A small-molecule ligand and the protein it binds are described below.
Small molecule (SMILES): O=P(O)(O)CCO

Sequence of chain 1.D:
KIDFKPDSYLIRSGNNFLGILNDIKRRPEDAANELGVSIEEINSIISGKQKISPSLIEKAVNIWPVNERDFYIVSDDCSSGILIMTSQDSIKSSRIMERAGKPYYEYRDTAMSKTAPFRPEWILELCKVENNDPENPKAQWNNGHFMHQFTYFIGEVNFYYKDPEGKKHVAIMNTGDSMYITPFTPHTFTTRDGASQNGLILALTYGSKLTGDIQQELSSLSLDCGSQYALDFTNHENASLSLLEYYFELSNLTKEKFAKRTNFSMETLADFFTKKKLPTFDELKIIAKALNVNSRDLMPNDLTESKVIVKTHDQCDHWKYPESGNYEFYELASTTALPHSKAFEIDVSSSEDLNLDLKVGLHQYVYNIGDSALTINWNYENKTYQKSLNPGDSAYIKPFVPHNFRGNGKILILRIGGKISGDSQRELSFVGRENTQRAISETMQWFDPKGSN

Binding-site contacts:
Ligand atom P contacts residue ASN145 of chain 1.D at 3.5 Å.
Ligand atom O4 contacts residue FE1 of chain 1.R at 2.1 Å.
Ligand atom CA contacts residue ASN145 of chain 1.D at 4.3 Å.
Ligand atom CA contacts residue HIS190 of chain 1.D at 4.1 Å.
Ligand atom O3 contacts residue TYR110 of chain 1.D at 2.7 Å (h-bond).
Ligand atom P contacts residue ARG102 of chain 1.D at 4.1 Å.
Ligand atom O4 contacts residue PHE192 of chain 1.D at 3.5 Å.
Ligand atom O3 contacts residue LYS28 of chain 1.C at 2.9 Å (salt-bridge).
Ligand atom CB contacts residue GLN152 of chain 1.D at 4.1 Å.
Ligand atom P contacts residue TYR110 of chain 1.D at 3.8 Å.
Ligand atom CB contacts residue FE1 of chain 1.R at 3.2 Å.
Ligand atom CA contacts residue TYR108 of chain 1.D at 3.6 Å (hydrophobic).
Ligand atom O4 contacts residue HIS190 of chain 1.D at 3.3 Å (h-bond).
Ligand atom O2 contacts residue TYR110 of chain 1.D at 4.0 Å.
Ligand atom O1 contacts residue LYS28 of chain 1.C at 3.1 Å (salt-bridge).
Ligand atom O2 contacts residue TYR108 of chain 1.D at 4.0 Å.
Ligand atom CB contacts residue ILE126 of chain 1.D at 3.6 Å (hydrophobic).
Ligand atom O1 contacts residue TRP449 of chain 1.C at 4.0 Å.
Ligand atom O1 contacts residue HIS148 of chain 1.D at 2.9 Å (h-bond).
Ligand atom CB contacts residue PHE192 of chain 1.D at 3.6 Å (hydrophobic).
Ligand atom P contacts residue LYS28 of chain 1.C at 3.6 Å.
Ligand atom O4 contacts residue ALA206 of chain 1.D at 4.2 Å.
Ligand atom O1 contacts residue ASN145 of chain 1.D at 3.0 Å (h-bond).
Ligand atom O3 contacts residue ARG102 of chain 1.D at 4.3 Å.
Ligand atom O4 contacts residue GLN152 of chain 1.D at 2.9 Å (h-bond).
Ligand atom O1 contacts residue GLN152 of chain 1.D at 4.2 Å.
Ligand atom CB contacts residue ILE204 of chain 1.D at 4.1 Å (hydrophobic).
Ligand atom O1 contacts residue FE1 of chain 1.R at 2.0 Å.
Ligand atom O2 contacts residue ARG102 of chain 1.D at 2.8 Å (salt-bridge).
Ligand atom P contacts residue TRP449 of chain 1.C at 3.9 Å.
Ligand atom O1 contacts residue HIS190 of chain 1.D at 3.1 Å (h-bond).
Ligand atom P contacts residue HIS190 of chain 1.D at 4.2 Å.
Ligand atom CA contacts residue PHE192 of chain 1.D at 3.8 Å (hydrophobic).
Ligand atom P contacts residue FE1 of chain 1.R at 3.2 Å.
Ligand atom O2 contacts residue ASN145 of chain 1.D at 2.9 Å (h-bond).
Ligand atom O3 contacts residue FE1 of chain 1.R at 4.0 Å.
Ligand atom O2 contacts residue TRP449 of chain 1.C at 3.6 Å.
Ligand atom O4 contacts residue HIS148 of chain 1.D at 4.2 Å.
Ligand atom CA contacts residue FE1 of chain 1.R at 3.5 Å.
Ligand atom O3 contacts residue TRP449 of chain 1.C at 3.2 Å (h-bond).

Sequence of chain 1.C:
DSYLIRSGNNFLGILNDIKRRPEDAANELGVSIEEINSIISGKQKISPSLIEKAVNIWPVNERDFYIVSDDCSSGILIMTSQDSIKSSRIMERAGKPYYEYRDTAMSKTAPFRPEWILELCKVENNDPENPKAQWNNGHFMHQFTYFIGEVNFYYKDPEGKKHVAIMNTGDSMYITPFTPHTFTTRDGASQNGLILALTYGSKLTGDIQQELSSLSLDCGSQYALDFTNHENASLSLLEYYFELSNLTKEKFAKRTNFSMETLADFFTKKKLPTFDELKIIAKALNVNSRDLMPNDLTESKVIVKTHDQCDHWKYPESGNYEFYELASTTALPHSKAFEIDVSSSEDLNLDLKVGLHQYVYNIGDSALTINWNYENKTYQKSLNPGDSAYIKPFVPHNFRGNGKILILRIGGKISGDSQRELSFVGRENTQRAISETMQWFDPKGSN